Sequence of chain 2.A:
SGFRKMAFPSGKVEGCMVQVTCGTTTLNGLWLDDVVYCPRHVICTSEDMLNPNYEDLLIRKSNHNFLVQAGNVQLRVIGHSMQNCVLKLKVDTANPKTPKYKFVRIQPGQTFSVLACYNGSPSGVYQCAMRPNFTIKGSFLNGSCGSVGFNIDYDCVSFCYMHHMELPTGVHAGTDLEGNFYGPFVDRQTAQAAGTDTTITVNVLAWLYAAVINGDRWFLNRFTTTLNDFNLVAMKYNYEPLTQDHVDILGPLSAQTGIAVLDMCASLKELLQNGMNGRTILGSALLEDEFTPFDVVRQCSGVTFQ

A small-molecule ligand and the protein it binds are described below.
Small molecule (SMILES): O=Cc1ccc(N2CCN(C(=O)C3=NC(=O)NC(=O)C3)CC2)cc1Cl

Binding-site contacts:
Ligand atom O24 contacts residue PRO52 of chain 2.A at 3.8 Å.
Ligand atom C14 contacts residue HIS41 of chain 2.A at 3.8 Å.
Ligand atom C14 contacts residue GLN189 of chain 2.A at 3.6 Å.
Ligand atom C22 contacts residue HIS41 of chain 2.A at 3.6 Å.
Ligand atom C23 contacts residue HIS41 of chain 2.A at 3.6 Å.
Ligand atom N15 contacts residue LEU141 of chain 2.A at 3.8 Å.
Ligand atom O24 contacts residue MET49 of chain 2.A at 3.4 Å.
Ligand atom O24 contacts residue CYS44 of chain 2.A at 3.4 Å (h-bond).
Ligand atom CL25 contacts residue ARG188 of chain 2.A at 3.6 Å.
Ligand atom O20 contacts residue GLU166 of chain 2.A at 3.5 Å.
Ligand atom C12 contacts residue HIS41 of chain 2.A at 3.8 Å.
Ligand atom C16 contacts residue LEU141 of chain 2.A at 3.8 Å (hydrophobic).
Ligand atom O20 contacts residue PHE140 of chain 2.A at 3.3 Å.
Ligand atom C23 contacts residue ASP187 of chain 2.A at 3.7 Å.
Ligand atom C19 contacts residue HIS163 of chain 2.A at 3.5 Å.
Ligand atom C22 contacts residue GLN189 of chain 2.A at 3.8 Å.
Ligand atom CL25 contacts residue ASP187 of chain 2.A at 3.4 Å.
Ligand atom N18 contacts residue PHE140 of chain 2.A at 3.6 Å.
Ligand atom O20 contacts residue HIS163 of chain 2.A at 2.6 Å (h-bond).
Ligand atom N18 contacts residue GLU166 of chain 2.A at 3.0 Å (salt-bridge).
Ligand atom O3 contacts residue ASN142 of chain 2.A at 3.3 Å.
Ligand atom C1 contacts residue LEU141 of chain 2.A at 3.7 Å (hydrophobic).
Ligand atom C8 contacts residue CYS145 of chain 2.A at 3.8 Å (hydrophobic).
Ligand atom O17 contacts residue GLU166 of chain 2.A at 3.8 Å.
Ligand atom O3 contacts residue GLY143 of chain 2.A at 2.7 Å (h-bond).
Ligand atom C21 contacts residue HIS163 of chain 2.A at 3.8 Å.
Ligand atom C13 contacts residue HIS41 of chain 2.A at 3.7 Å.
Ligand atom O20 contacts residue HIS172 of chain 2.A at 3.2 Å.
Ligand atom C13 contacts residue GLN189 of chain 2.A at 3.6 Å.
Ligand atom C21 contacts residue SER144 of chain 2.A at 3.6 Å.
Ligand atom O24 contacts residue HIS41 of chain 2.A at 3.8 Å.
Ligand atom C19 contacts residue GLU166 of chain 2.A at 3.7 Å.
Ligand atom O3 contacts residue LEU141 of chain 2.A at 3.8 Å.
Ligand atom N15 contacts residue ASN142 of chain 2.A at 3.6 Å.
Ligand atom O24 contacts residue TYR54 of chain 2.A at 3.6 Å.
Ligand atom C2 contacts residue CYS145 of chain 2.A at 3.8 Å (hydrophobic).
Ligand atom C16 contacts residue GLU166 of chain 2.A at 3.8 Å.
Ligand atom C23 contacts residue TYR54 of chain 2.A at 3.6 Å (hydrophobic).
Ligand atom C12 contacts residue MET49 of chain 2.A at 3.7 Å (hydrophobic).
Ligand atom O3 contacts residue SER144 of chain 2.A at 3.8 Å.